A protein and the small-molecule ligand that binds it are described below.
Small molecule (SMILES): CC(=O)N[C@@H]1[C@@H](O)[C@H](O)[C@@H](CO)O[C@H]1O

Binding-site contacts:
Ligand atom C7 contacts residue GLU35 of chain 1.B at 4.2 Å.
Ligand atom C3 contacts residue ASN36 of chain 1.B at 3.8 Å.
Ligand atom C5 contacts residue ASN36 of chain 1.B at 3.6 Å.
Ligand atom N2 contacts residue ASN36 of chain 1.B at 3.0 Å (h-bond).
Ligand atom C1 contacts residue TYR23 of chain 1.B at 3.6 Å (hydrophobic).
Ligand atom O7 contacts residue ASN36 of chain 1.B at 3.3 Å (h-bond).
Ligand atom O7 contacts residue THR38 of chain 1.B at 4.3 Å.
Ligand atom C6 contacts residue TYR23 of chain 1.B at 4.5 Å (hydrophobic).
Ligand atom O6 contacts residue TYR23 of chain 1.B at 3.9 Å.
Ligand atom O5 contacts residue ASN36 of chain 1.B at 2.3 Å (h-bond).
Ligand atom C2 contacts residue ASN36 of chain 1.B at 2.5 Å.
Ligand atom C5 contacts residue TYR23 of chain 1.B at 3.9 Å (hydrophobic).
Ligand atom C1 contacts residue ASN36 of chain 1.B at 1.4 Å.
Ligand atom C8 contacts residue GLU35 of chain 1.B at 3.9 Å.
Ligand atom C7 contacts residue ASN36 of chain 1.B at 3.4 Å.
Ligand atom C2 contacts residue GLU35 of chain 1.B at 4.4 Å.
Ligand atom O6 contacts residue PRO8 of chain 1.B at 3.8 Å.
Ligand atom O5 contacts residue TYR23 of chain 1.B at 3.7 Å.
Ligand atom C4 contacts residue ASN36 of chain 1.B at 4.2 Å.
Ligand atom N2 contacts residue GLU35 of chain 1.B at 3.5 Å (salt-bridge).
Ligand atom C1 contacts residue GLU35 of chain 1.B at 4.5 Å.
Ligand atom O6 contacts residue SER6 of chain 1.B at 4.0 Å.

Sequence of chain 1.B:
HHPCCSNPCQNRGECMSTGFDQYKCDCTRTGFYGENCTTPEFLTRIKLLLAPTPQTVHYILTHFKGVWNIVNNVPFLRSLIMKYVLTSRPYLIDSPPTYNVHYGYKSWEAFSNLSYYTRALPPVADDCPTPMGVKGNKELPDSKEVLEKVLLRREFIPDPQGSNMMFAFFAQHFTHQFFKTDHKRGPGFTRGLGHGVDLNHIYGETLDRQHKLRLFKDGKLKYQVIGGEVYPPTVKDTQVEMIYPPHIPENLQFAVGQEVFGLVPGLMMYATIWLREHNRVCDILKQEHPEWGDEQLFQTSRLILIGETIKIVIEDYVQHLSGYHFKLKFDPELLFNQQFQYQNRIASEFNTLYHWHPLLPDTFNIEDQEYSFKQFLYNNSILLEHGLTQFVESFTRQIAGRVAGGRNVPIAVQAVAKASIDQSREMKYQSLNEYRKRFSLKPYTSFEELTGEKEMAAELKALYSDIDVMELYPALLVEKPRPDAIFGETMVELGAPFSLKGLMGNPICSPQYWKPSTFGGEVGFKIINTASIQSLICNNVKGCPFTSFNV